Sequence of chain 5.A:
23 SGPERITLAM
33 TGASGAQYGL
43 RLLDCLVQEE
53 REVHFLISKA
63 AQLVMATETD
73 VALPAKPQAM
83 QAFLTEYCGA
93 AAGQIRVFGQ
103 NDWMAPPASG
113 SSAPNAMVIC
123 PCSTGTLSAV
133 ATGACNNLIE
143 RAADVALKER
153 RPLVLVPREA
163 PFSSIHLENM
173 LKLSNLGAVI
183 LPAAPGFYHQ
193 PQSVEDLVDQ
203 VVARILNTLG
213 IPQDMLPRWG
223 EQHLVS

The protein below binds the small molecule below.
Small molecule (SMILES): CC(C)=CCOP(=O)(O)O

Binding-site contacts:
Ligand atom CAF contacts residue ARG143 of chain 5.A at 3.7 Å.
Ligand atom OAE contacts residue ARG206 of chain 12.A at 2.9 Å (salt-bridge).
Ligand atom OAC contacts residue LYS150 of chain 5.A at 3.8 Å.
Ligand atom CAF contacts residue SER111 of chain 5.A at 3.9 Å.
Ligand atom OAD contacts residue SER111 of chain 5.A at 3.6 Å (h-bond).
Ligand atom OAC contacts residue ARG160 of chain 10.A at 3.3 Å (salt-bridge).
Ligand atom OAD contacts residue SER113 of chain 5.A at 3.9 Å.
Ligand atom PAJ contacts residue ARG143 of chain 5.A at 3.8 Å.
Ligand atom CAI contacts residue FNR1 of chain 10.C at 3.6 Å.
Ligand atom CAF contacts residue ALA110 of chain 5.A at 3.5 Å (hydrophobic).
Ligand atom OAE contacts residue ARG160 of chain 10.A at 3.5 Å (salt-bridge).
Ligand atom OAH contacts residue ARG143 of chain 5.A at 3.5 Å (salt-bridge).
Ligand atom OAD contacts residue ARG206 of chain 12.A at 3.3 Å (salt-bridge).
Ligand atom OAE contacts residue TYR190 of chain 12.A at 2.6 Å (h-bond).
Ligand atom PAJ contacts residue LYS150 of chain 5.A at 3.8 Å.
Ligand atom PAJ contacts residue ARG206 of chain 12.A at 3.7 Å.
Ligand atom CAB contacts residue FNR1 of chain 10.C at 3.7 Å.
Ligand atom CAF contacts residue FNR1 of chain 10.C at 3.3 Å.
Ligand atom OAD contacts residue GLU161 of chain 10.A at 3.9 Å.
Ligand atom PAJ contacts residue GLY112 of chain 5.A at 3.9 Å.
Ligand atom CAB contacts residue TRP221 of chain 12.A at 3.6 Å (hydrophobic).
Ligand atom OAH contacts residue SER111 of chain 5.A at 2.8 Å (h-bond).
Ligand atom CAA contacts residue TYR190 of chain 12.A at 3.8 Å (hydrophobic).
Ligand atom PAJ contacts residue GLU161 of chain 10.A at 3.8 Å.
Ligand atom OAC contacts residue ARG143 of chain 5.A at 3.1 Å (salt-bridge).
Ligand atom PAJ contacts residue TYR190 of chain 12.A at 3.9 Å.
Ligand atom CAA contacts residue SER111 of chain 5.A at 3.6 Å.
Ligand atom OAH contacts residue GLY112 of chain 5.A at 3.9 Å.
Ligand atom OAE contacts residue SER111 of chain 5.A at 4.0 Å.
Ligand atom CAG contacts residue SER111 of chain 5.A at 3.9 Å.
Ligand atom CAI contacts residue SER111 of chain 5.A at 3.6 Å.
Ligand atom OAD contacts residue LYS150 of chain 5.A at 2.8 Å (salt-bridge).
Ligand atom CAG contacts residue ARG143 of chain 5.A at 3.5 Å.
Ligand atom PAJ contacts residue SER111 of chain 5.A at 3.6 Å.
Ligand atom OAD contacts residue GLY112 of chain 5.A at 2.7 Å (h-bond).
Ligand atom CAB contacts residue TRP105 of chain 5.A at 3.2 Å (hydrophobic).
Ligand atom PAJ contacts residue ARG160 of chain 10.A at 4.0 Å.
Ligand atom OAC contacts residue GLU161 of chain 10.A at 2.6 Å (salt-bridge).
Ligand atom CAA contacts residue TRP221 of chain 12.A at 3.7 Å (hydrophobic).
Ligand atom CAG contacts residue FNR1 of chain 10.C at 3.3 Å.

Sequence of chain 10.A:
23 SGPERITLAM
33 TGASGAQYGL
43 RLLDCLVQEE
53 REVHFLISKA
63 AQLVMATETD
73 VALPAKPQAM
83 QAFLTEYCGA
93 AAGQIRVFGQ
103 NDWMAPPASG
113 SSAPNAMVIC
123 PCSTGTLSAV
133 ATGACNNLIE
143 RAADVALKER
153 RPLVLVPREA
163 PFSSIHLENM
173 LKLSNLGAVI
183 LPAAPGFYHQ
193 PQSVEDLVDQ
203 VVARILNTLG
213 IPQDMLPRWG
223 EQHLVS

Sequence of chain 12.A:
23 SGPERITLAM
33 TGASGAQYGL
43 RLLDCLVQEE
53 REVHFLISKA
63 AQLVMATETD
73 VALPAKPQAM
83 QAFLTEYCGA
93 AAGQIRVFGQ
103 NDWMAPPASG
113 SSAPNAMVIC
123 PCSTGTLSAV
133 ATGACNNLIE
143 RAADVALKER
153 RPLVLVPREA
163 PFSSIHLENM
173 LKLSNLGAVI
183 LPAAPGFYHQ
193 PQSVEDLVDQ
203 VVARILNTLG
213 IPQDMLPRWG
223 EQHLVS